Sequence of chain 1.E:
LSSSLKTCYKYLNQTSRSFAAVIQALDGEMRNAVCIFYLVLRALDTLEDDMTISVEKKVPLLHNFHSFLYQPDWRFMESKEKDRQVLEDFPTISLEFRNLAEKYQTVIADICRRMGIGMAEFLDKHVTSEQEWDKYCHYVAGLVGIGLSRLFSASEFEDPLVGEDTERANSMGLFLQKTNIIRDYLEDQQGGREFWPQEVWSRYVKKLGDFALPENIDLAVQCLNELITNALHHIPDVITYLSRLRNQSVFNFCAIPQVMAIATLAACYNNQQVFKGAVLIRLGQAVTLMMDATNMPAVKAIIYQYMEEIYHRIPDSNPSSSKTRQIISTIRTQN

A small-molecule ligand and the protein it binds are described below.
Small molecule (SMILES): CO[C@H]1CN(c2ccc(C#C[C@@]3(O)CN4CCC3CC4)c(Cc3ccccc3)n2)C[C@H]1O

Binding-site contacts:
Ligand atom CAY contacts residue LEU201 of chain 1.E at 3.4 Å (hydrophobic).
Ligand atom CBA contacts residue PHE278 of chain 1.E at 3.8 Å (hydrophobic).
Ligand atom CAI contacts residue PHE278 of chain 1.E at 3.9 Å (hydrophobic).
Ligand atom OAB contacts residue LEU201 of chain 1.E at 3.8 Å.
Ligand atom OAB contacts residue GLN283 of chain 1.E at 3.0 Å (h-bond).
Ligand atom OAV contacts residue CYS279 of chain 1.E at 3.8 Å.
Ligand atom CAT contacts residue VAL165 of chain 1.E at 3.3 Å (hydrophobic).
Ligand atom CAF contacts residue TYR63 of chain 1.E at 3.7 Å (hydrophobic).
Ligand atom OAB contacts residue CYS279 of chain 1.E at 3.3 Å (h-bond).
Ligand atom OAV contacts residue MET197 of chain 1.E at 3.1 Å.
Ligand atom NAU contacts residue PHE44 of chain 1.E at 3.8 Å.
Ligand atom CAN contacts residue ASP70 of chain 1.E at 3.9 Å.
Ligand atom CAI contacts residue PHE44 of chain 1.E at 3.6 Å (hydrophobic).
Ligand atom CAR contacts residue LEU173 of chain 1.E at 3.8 Å (hydrophobic).
Ligand atom CAZ contacts residue VAL169 of chain 1.E at 3.9 Å (hydrophobic).
Ligand atom CAY contacts residue LEU173 of chain 1.E at 3.8 Å (hydrophobic).
Ligand atom CAA contacts residue TYR266 of chain 1.E at 3.2 Å (hydrophobic).
Ligand atom CAP contacts residue ASP70 of chain 1.E at 3.1 Å.
Ligand atom OAB contacts residue MET197 of chain 1.E at 3.8 Å.
Ligand atom OAC contacts residue VAL165 of chain 1.E at 2.6 Å (h-bond).
Ligand atom CAG contacts residue PHE278 of chain 1.E at 3.5 Å (hydrophobic).
Ligand atom CBC contacts residue LEU173 of chain 1.E at 3.8 Å (hydrophobic).
Ligand atom CAX contacts residue VAL169 of chain 1.E at 3.4 Å (hydrophobic).
Ligand atom OAC contacts residue VAL169 of chain 1.E at 3.7 Å.
Ligand atom CAK contacts residue VAL169 of chain 1.E at 3.5 Å (hydrophobic).
Ligand atom CAE contacts residue VAL165 of chain 1.E at 3.6 Å (hydrophobic).
Ligand atom CAR contacts residue PHE278 of chain 1.E at 3.8 Å (hydrophobic).
Ligand atom CBF contacts residue VAL165 of chain 1.E at 3.3 Å (hydrophobic).
Ligand atom NBE contacts residue LEU173 of chain 1.E at 3.6 Å.
Ligand atom CAA contacts residue MET197 of chain 1.E at 3.5 Å (hydrophobic).
Ligand atom CAK contacts residue ALA166 of chain 1.E at 3.6 Å (hydrophobic).
Ligand atom NBE contacts residue LEU201 of chain 1.E at 3.5 Å.
Ligand atom CAJ contacts residue TYR63 of chain 1.E at 3.8 Å (hydrophobic).
Ligand atom CAH contacts residue TYR63 of chain 1.E at 3.8 Å (hydrophobic).
Ligand atom CAR contacts residue PHE44 of chain 1.E at 3.8 Å (hydrophobic).
Ligand atom CAJ contacts residue VAL169 of chain 1.E at 3.4 Å (hydrophobic).
Ligand atom CAF contacts residue VAL59 of chain 1.E at 3.8 Å (hydrophobic).
Ligand atom CBA contacts residue CYS279 of chain 1.E at 3.8 Å (hydrophobic).
Ligand atom CAD contacts residue VAL169 of chain 1.E at 3.7 Å (hydrophobic).
Ligand atom CAL contacts residue LEU201 of chain 1.E at 3.8 Å (hydrophobic).